The protein below binds the small molecule below.
Small molecule (SMILES): CC(=O)N[C@@H]1[C@@H](O)[C@H](O)[C@@H](CO)O[C@H]1O

Binding-site contacts:
Ligand atom C7 contacts residue ASN256 of chain 5.A at 3.7 Å.
Ligand atom C4 contacts residue ASN256 of chain 5.A at 3.9 Å.
Ligand atom C5 contacts residue GLU259 of chain 5.A at 4.3 Å.
Ligand atom O4 contacts residue ASN256 of chain 5.A at 4.2 Å.
Ligand atom O7 contacts residue ASN256 of chain 5.A at 3.4 Å (h-bond).
Ligand atom O5 contacts residue ASN256 of chain 5.A at 2.5 Å (h-bond).
Ligand atom C5 contacts residue ASN256 of chain 5.A at 3.5 Å.
Ligand atom O3 contacts residue ASN256 of chain 5.A at 3.8 Å.
Ligand atom N2 contacts residue ASN256 of chain 5.A at 3.3 Å (h-bond).
Ligand atom C3 contacts residue ASN256 of chain 5.A at 2.9 Å.
Ligand atom C2 contacts residue ASN256 of chain 5.A at 2.8 Å.
Ligand atom C1 contacts residue ASN256 of chain 5.A at 1.5 Å.

Sequence of chain 5.A:
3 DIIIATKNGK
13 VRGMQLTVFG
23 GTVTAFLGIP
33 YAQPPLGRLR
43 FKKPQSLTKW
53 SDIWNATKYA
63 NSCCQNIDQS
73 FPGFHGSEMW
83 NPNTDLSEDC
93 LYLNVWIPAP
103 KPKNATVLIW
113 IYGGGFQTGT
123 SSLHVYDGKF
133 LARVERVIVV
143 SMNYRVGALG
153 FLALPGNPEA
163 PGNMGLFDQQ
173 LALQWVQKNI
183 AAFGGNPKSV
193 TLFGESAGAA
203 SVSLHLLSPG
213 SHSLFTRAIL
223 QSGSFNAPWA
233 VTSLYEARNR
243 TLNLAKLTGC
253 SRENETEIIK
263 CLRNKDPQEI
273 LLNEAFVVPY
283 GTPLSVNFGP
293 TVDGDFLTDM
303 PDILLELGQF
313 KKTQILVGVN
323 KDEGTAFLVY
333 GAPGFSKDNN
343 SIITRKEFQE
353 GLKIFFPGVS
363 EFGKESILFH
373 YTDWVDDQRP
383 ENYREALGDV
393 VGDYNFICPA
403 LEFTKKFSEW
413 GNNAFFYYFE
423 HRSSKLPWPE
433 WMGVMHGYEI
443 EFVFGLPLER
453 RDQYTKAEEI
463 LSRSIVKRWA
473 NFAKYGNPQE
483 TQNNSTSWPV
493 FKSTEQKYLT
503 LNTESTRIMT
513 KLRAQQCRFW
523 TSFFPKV